Binding-site contacts:
Ligand atom C1 contacts residue ILE480 of chain 1.D at 4.0 Å (hydrophobic).
Ligand atom O1 contacts residue ILE480 of chain 1.D at 3.4 Å.
Ligand atom N contacts residue GLY27 of chain 1.C at 3.7 Å.
Ligand atom O3 contacts residue HIS114 of chain 1.C at 4.4 Å.
Ligand atom O1 contacts residue ILE476 of chain 1.D at 3.9 Å.
Ligand atom C2 contacts residue HIS115 of chain 1.C at 4.4 Å.
Ligand atom C3 contacts residue TPP1 of chain 1.Q at 2.6 Å.
Ligand atom O2 contacts residue ASP28 of chain 1.C at 3.8 Å.
Ligand atom O1 contacts residue TPP1 of chain 1.Q at 3.1 Å.
Ligand atom C3 contacts residue ILE476 of chain 1.D at 4.1 Å (hydrophobic).
Ligand atom O1 contacts residue GLN477 of chain 1.D at 3.6 Å.
Ligand atom C1 contacts residue TPP1 of chain 1.Q at 3.0 Å.
Ligand atom C3 contacts residue THR388 of chain 1.D at 3.3 Å.
Ligand atom C2 contacts residue TPP1 of chain 1.Q at 2.0 Å.
Ligand atom O3 contacts residue ASP28 of chain 1.C at 4.4 Å.
Ligand atom C1 contacts residue ASP28 of chain 1.C at 4.1 Å.
Ligand atom N contacts residue ASP28 of chain 1.C at 2.8 Å (salt-bridge).
Ligand atom O3 contacts residue HIS115 of chain 1.C at 3.0 Å (h-bond).
Ligand atom O2 contacts residue HIS114 of chain 1.C at 4.1 Å.
Ligand atom C1 contacts residue GLN477 of chain 1.D at 4.2 Å.
Ligand atom O2 contacts residue PHE292 of chain 1.D at 3.9 Å.
Ligand atom O3 contacts residue TPP1 of chain 1.Q at 2.8 Å (h-bond).
Ligand atom O2 contacts residue ILE480 of chain 1.D at 3.8 Å.
Ligand atom N contacts residue ILE480 of chain 1.D at 4.3 Å.
Ligand atom C2 contacts residue GLN477 of chain 1.D at 4.5 Å.
Ligand atom O3 contacts residue GLY413 of chain 1.D at 4.3 Å.
Ligand atom O2 contacts residue TPP1 of chain 1.Q at 4.3 Å.
Ligand atom N contacts residue TPP1 of chain 1.Q at 3.4 Å.
Ligand atom N contacts residue GLN477 of chain 1.D at 3.4 Å (h-bond).

Sequence of chain 1.D:
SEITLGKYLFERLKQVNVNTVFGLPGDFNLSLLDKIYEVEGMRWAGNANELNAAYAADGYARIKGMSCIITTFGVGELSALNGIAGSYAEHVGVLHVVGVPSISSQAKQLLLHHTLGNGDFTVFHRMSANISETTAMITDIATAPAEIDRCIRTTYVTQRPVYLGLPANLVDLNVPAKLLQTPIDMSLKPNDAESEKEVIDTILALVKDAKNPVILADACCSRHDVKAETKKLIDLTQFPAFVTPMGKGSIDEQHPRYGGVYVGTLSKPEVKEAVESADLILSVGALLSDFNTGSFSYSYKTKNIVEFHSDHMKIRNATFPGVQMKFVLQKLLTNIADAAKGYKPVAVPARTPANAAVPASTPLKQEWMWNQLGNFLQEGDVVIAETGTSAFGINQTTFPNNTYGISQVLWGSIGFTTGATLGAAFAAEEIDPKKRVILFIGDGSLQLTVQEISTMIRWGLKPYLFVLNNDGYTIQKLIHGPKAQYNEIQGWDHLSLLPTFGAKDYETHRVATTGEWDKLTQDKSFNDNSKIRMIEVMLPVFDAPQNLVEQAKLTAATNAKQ

This protein binds this small molecule.
Small molecule (SMILES): C[C@H](O)[C@](N)([O-])O

Sequence of chain 1.C:
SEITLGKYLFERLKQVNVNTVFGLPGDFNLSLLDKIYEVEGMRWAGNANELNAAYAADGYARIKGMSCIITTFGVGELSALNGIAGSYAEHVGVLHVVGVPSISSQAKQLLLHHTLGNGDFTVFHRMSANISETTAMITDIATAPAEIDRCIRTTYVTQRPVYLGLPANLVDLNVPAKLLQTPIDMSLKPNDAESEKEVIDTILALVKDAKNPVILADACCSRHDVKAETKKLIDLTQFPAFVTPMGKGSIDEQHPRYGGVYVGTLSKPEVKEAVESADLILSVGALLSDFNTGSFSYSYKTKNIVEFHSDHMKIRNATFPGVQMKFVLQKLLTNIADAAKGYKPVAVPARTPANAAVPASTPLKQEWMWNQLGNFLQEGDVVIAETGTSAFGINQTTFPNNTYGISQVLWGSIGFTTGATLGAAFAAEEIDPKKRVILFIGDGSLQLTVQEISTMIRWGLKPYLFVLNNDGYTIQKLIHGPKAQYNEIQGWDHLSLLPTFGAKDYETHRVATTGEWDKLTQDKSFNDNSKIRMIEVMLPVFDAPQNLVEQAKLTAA